Sequence of chain 1.A:
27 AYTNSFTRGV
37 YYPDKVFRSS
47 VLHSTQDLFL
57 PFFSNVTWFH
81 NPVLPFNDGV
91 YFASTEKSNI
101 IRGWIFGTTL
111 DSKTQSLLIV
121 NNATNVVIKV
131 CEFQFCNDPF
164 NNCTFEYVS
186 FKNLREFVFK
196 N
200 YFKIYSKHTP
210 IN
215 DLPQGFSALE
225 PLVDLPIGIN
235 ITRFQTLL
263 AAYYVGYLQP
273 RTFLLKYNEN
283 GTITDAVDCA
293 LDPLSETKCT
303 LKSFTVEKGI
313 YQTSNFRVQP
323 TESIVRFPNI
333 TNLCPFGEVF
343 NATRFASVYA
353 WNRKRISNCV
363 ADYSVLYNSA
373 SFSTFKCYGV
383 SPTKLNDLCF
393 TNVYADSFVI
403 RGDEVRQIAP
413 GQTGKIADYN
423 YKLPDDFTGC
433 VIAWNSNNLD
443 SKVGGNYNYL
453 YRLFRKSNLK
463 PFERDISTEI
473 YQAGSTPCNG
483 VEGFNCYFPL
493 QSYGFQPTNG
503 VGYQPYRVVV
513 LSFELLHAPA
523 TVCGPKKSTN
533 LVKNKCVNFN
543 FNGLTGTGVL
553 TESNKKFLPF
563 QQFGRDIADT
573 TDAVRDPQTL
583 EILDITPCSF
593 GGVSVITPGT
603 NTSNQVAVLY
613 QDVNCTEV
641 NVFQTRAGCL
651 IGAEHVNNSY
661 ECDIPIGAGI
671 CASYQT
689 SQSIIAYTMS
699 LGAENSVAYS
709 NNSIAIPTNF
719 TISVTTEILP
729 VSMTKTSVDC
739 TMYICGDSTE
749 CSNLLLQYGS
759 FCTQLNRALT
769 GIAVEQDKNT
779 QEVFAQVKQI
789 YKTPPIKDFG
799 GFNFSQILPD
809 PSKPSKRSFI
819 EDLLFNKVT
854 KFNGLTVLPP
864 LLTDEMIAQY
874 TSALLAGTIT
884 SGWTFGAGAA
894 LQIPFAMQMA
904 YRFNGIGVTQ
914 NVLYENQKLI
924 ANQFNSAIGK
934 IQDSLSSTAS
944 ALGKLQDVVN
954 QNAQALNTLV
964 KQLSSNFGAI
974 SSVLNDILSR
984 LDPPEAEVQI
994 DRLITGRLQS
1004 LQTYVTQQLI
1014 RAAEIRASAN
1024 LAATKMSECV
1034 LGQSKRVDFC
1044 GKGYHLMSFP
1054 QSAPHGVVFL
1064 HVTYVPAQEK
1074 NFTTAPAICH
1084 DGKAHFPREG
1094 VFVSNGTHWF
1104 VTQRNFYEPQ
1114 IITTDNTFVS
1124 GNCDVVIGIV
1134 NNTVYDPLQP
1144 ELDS

Binding-site contacts:
Ligand atom C1 contacts residue GLN895 of chain 1.A at 4.3 Å.
Ligand atom O7 contacts residue LYS1073 of chain 1.B at 4.4 Å.
Ligand atom C4 contacts residue ASN1074 of chain 1.B at 4.2 Å.
Ligand atom N2 contacts residue ASN1074 of chain 1.B at 3.0 Å (h-bond).
Ligand atom O7 contacts residue ASN1074 of chain 1.B at 3.5 Å (h-bond).
Ligand atom C7 contacts residue LYS1073 of chain 1.B at 4.5 Å.
Ligand atom C5 contacts residue ALA706 of chain 1.B at 4.1 Å (hydrophobic).
Ligand atom C5 contacts residue ASN1074 of chain 1.B at 3.6 Å.
Ligand atom C8 contacts residue LYS1073 of chain 1.B at 3.7 Å.
Ligand atom C6 contacts residue ALA706 of chain 1.B at 4.4 Å (hydrophobic).
Ligand atom O6 contacts residue ALA706 of chain 1.B at 3.8 Å.
Ligand atom C7 contacts residue ASN1074 of chain 1.B at 3.3 Å.
Ligand atom C8 contacts residue GLU1072 of chain 1.B at 3.5 Å.
Ligand atom C2 contacts residue ASN1074 of chain 1.B at 2.5 Å.
Ligand atom C1 contacts residue ASN1074 of chain 1.B at 1.4 Å.
Ligand atom C8 contacts residue ASN1074 of chain 1.B at 3.9 Å.
Ligand atom O5 contacts residue ASN1074 of chain 1.B at 2.3 Å (h-bond).
Ligand atom C3 contacts residue ASN1074 of chain 1.B at 3.8 Å.

This protein binds this small molecule.
Small molecule (SMILES): CC(=O)N[C@@H]1[C@@H](O)[C@H](O)[C@@H](CO)O[C@H]1O

Sequence of chain 1.B:
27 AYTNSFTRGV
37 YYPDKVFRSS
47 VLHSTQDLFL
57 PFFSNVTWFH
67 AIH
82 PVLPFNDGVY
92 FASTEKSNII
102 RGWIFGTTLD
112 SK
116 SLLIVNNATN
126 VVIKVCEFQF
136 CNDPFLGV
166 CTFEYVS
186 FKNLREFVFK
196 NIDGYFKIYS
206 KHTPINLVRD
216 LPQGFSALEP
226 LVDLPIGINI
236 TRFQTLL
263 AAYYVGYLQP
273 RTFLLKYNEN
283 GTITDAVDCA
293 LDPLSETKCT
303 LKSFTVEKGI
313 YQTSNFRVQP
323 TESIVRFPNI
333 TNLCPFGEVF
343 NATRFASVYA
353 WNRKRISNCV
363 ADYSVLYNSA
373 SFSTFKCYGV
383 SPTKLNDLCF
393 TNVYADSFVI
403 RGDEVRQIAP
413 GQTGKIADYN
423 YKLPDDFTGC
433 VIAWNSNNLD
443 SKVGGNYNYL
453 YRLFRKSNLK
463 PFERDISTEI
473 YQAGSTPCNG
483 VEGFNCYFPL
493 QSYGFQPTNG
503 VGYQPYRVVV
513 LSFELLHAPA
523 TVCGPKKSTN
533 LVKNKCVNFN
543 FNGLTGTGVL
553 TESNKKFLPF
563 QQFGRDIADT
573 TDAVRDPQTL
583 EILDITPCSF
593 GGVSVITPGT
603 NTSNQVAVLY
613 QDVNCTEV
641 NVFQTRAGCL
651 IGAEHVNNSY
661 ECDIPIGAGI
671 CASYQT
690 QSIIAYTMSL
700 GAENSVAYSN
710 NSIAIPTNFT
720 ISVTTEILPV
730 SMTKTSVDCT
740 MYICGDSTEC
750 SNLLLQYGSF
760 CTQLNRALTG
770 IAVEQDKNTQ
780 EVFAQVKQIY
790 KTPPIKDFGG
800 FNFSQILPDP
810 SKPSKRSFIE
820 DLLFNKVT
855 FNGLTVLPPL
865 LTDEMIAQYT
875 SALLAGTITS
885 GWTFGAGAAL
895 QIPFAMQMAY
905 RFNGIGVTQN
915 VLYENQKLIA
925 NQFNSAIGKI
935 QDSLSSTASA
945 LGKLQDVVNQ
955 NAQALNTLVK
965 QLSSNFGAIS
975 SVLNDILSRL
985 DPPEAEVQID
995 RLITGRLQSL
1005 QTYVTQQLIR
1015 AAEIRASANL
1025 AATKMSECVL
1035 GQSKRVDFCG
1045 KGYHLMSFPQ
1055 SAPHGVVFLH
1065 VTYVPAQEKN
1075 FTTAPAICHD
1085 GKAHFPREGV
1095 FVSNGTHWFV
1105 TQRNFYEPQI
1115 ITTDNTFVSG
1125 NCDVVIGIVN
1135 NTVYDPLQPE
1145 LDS